This protein binds this small molecule.
Small molecule (SMILES): Cc1cc(CCCOc2c(Cl)cc(C3=NCCO3)cc2Cl)on1

Sequence of chain 29.A:
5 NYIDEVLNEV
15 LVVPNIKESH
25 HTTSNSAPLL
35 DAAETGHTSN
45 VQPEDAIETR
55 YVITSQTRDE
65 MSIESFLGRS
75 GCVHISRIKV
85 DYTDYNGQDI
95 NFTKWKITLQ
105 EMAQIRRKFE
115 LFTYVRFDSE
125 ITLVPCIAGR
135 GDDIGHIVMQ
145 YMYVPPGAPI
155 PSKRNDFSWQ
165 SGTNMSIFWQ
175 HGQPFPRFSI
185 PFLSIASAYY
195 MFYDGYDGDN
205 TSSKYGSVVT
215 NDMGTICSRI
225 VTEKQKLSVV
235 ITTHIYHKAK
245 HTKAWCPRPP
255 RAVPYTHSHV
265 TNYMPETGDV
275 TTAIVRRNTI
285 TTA

Binding-site contacts:
Ligand atom C1B contacts residue ILE125 of chain 29.A at 3.6 Å (hydrophobic).
Ligand atom CL2 contacts residue ILE184 of chain 29.A at 4.2 Å.
Ligand atom C31 contacts residue LEU103 of chain 29.A at 4.1 Å (hydrophobic).
Ligand atom C5A contacts residue TYR145 of chain 29.A at 3.7 Å (hydrophobic).
Ligand atom CL2 contacts residue LEU187 of chain 29.A at 3.9 Å.
Ligand atom C5B contacts residue ILE220 of chain 29.A at 4.3 Å (hydrophobic).
Ligand atom CL1 contacts residue ILE125 of chain 29.A at 3.7 Å.
Ligand atom O1A contacts residue LEU127 of chain 29.A at 4.1 Å.
Ligand atom N3A contacts residue TYR147 of chain 29.A at 4.1 Å.
Ligand atom C3B contacts residue ILE125 of chain 29.A at 4.3 Å (hydrophobic).
Ligand atom C4 contacts residue LEU103 of chain 29.A at 3.6 Å (hydrophobic).
Ligand atom O1 contacts residue MET217 of chain 29.A at 2.7 Å (h-bond).
Ligand atom N2 contacts residue ASN215 of chain 29.A at 4.0 Å.
Ligand atom C2A contacts residue ILE220 of chain 29.A at 4.1 Å (hydrophobic).
Ligand atom C4A contacts residue MET146 of chain 29.A at 4.0 Å (hydrophobic).
Ligand atom O1B contacts residue ILE125 of chain 29.A at 4.1 Å.
Ligand atom C2B contacts residue ILE125 of chain 29.A at 4.1 Å (hydrophobic).
Ligand atom N3A contacts residue ILE220 of chain 29.A at 4.3 Å.
Ligand atom C5B contacts residue ILE125 of chain 29.A at 3.5 Å (hydrophobic).
Ligand atom C3 contacts residue MET217 of chain 29.A at 4.2 Å (hydrophobic).
Ligand atom CL1 contacts residue ILE239 of chain 29.A at 4.0 Å.
Ligand atom CL2 contacts residue TYR147 of chain 29.A at 2.4 Å.
Ligand atom C2A contacts residue PHE182 of chain 29.A at 4.1 Å (hydrophobic).
Ligand atom C31 contacts residue MET195 of chain 29.A at 3.9 Å (hydrophobic).
Ligand atom C5A contacts residue LEU127 of chain 29.A at 3.8 Å (hydrophobic).
Ligand atom C2C contacts residue MET217 of chain 29.A at 3.9 Å (hydrophobic).
Ligand atom C3 contacts residue LEU103 of chain 29.A at 4.3 Å (hydrophobic).
Ligand atom C3B contacts residue TYR147 of chain 29.A at 3.3 Å (hydrophobic).
Ligand atom C3C contacts residue ILE101 of chain 29.A at 3.8 Å (hydrophobic).
Ligand atom C4A contacts residue TYR145 of chain 29.A at 3.7 Å (hydrophobic).
Ligand atom N3A contacts residue PHE182 of chain 29.A at 4.1 Å.
Ligand atom C2C contacts residue ILE101 of chain 29.A at 4.2 Å (hydrophobic).
Ligand atom C4B contacts residue ILE220 of chain 29.A at 4.2 Å (hydrophobic).
Ligand atom C2B contacts residue TYR147 of chain 29.A at 3.4 Å (hydrophobic).
Ligand atom C6B contacts residue ILE125 of chain 29.A at 3.3 Å (hydrophobic).
Ligand atom O1A contacts residue ILE239 of chain 29.A at 4.3 Å.
Ligand atom C2B contacts residue ILE184 of chain 29.A at 4.1 Å (hydrophobic).
Ligand atom N2 contacts residue MET217 of chain 29.A at 3.1 Å (h-bond).
Ligand atom C5 contacts residue MET217 of chain 29.A at 3.8 Å (hydrophobic).
Ligand atom C4B contacts residue ILE125 of chain 29.A at 4.0 Å (hydrophobic).